Sequence of chain 1.A:
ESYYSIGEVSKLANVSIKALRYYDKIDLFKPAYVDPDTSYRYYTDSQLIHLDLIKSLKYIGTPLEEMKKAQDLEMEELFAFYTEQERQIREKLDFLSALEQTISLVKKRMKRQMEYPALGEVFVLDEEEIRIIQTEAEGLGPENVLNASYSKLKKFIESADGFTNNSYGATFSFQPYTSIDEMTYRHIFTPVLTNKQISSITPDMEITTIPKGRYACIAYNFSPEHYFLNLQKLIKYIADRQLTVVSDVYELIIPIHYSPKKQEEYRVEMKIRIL

Sequence of chain 2.A:
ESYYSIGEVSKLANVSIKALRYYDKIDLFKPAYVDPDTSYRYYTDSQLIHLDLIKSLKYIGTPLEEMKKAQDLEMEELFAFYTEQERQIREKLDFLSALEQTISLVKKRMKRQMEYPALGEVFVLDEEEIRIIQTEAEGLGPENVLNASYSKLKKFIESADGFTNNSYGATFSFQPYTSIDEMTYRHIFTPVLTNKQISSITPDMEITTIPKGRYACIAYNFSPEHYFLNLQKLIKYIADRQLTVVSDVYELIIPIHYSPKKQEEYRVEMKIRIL

A protein and the small-molecule ligand that binds it are described below.
Small molecule (SMILES): CC(=O)OCC[N+](C)(C)C

Binding-site contacts:
Ligand atom O4 contacts residue ASN149 of chain 2.A at 3.3 Å (h-bond).
Ligand atom C2 contacts residue VAL147 of chain 2.A at 3.9 Å (hydrophobic).
Ligand atom O7 contacts residue TYR268 of chain 2.A at 4.3 Å.
Ligand atom C5 contacts residue ASN149 of chain 2.A at 3.7 Å.
Ligand atom C10 contacts residue ILE255 of chain 2.A at 2.9 Å (hydrophobic).
Ligand atom C8 contacts residue GLU253 of chain 2.A at 4.0 Å.
Ligand atom C3 contacts residue TYR170 of chain 2.A at 4.3 Å (hydrophobic).
Ligand atom C8 contacts residue TYR187 of chain 2.A at 3.4 Å (hydrophobic).
Ligand atom O7 contacts residue ILE255 of chain 2.A at 4.5 Å.
Ligand atom C9 contacts residue TYR170 of chain 2.A at 4.1 Å (hydrophobic).
Ligand atom N1 contacts residue ILE255 of chain 2.A at 3.7 Å.
Ligand atom C6 contacts residue ILE255 of chain 2.A at 3.6 Å (hydrophobic).
Ligand atom C6 contacts residue ILE51 of chain 1.A at 4.0 Å (hydrophobic).
Ligand atom C6 contacts residue ASN149 of chain 2.A at 3.9 Å.
Ligand atom C5 contacts residue ILE255 of chain 2.A at 4.2 Å (hydrophobic).
Ligand atom C8 contacts residue ILE255 of chain 2.A at 4.4 Å (hydrophobic).
Ligand atom C9 contacts residue TYR152 of chain 2.A at 3.8 Å (hydrophobic).
Ligand atom C3 contacts residue ASN149 of chain 2.A at 3.8 Å.
Ligand atom C6 contacts residue TYR268 of chain 2.A at 3.7 Å (hydrophobic).
Ligand atom C8 contacts residue VAL147 of chain 2.A at 4.0 Å (hydrophobic).
Ligand atom C2 contacts residue TYR152 of chain 2.A at 4.4 Å (hydrophobic).
Ligand atom C9 contacts residue ILE255 of chain 2.A at 3.4 Å (hydrophobic).